A protein and the small-molecule ligand that binds it are described below.
Small molecule (SMILES): CC(=O)N[C@@H]1[C@@H](O)[C@H](O)[C@@H](CO)O[C@H]1O

Sequence of chain 1.E:
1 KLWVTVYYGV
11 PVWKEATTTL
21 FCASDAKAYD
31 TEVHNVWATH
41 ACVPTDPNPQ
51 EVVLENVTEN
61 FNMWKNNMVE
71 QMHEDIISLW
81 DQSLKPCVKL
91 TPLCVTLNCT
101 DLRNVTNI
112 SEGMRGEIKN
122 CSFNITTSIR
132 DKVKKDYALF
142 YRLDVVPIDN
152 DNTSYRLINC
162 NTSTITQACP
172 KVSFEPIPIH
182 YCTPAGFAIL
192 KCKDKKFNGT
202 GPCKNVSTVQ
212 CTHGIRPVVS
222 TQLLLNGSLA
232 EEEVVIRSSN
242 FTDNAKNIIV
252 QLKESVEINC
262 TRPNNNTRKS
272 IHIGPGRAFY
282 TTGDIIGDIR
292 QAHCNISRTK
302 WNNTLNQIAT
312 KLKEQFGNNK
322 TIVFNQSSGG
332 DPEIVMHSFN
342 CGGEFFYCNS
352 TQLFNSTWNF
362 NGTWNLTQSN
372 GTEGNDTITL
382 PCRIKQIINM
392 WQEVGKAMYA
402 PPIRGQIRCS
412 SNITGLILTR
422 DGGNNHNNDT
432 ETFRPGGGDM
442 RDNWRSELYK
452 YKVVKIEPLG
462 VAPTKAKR

Binding-site contacts:
Ligand atom C8 contacts residue ASP152 of chain 1.E at 3.6 Å.
Ligand atom C7 contacts residue ASN153 of chain 1.E at 3.3 Å.
Ligand atom C1 contacts residue ASN153 of chain 1.E at 1.4 Å.
Ligand atom C3 contacts residue ASN153 of chain 1.E at 3.8 Å.
Ligand atom C5 contacts residue ASN153 of chain 1.E at 3.7 Å.
Ligand atom O5 contacts residue ASN153 of chain 1.E at 2.4 Å (h-bond).
Ligand atom C1 contacts residue ASP152 of chain 1.E at 4.5 Å.
Ligand atom O7 contacts residue ASN153 of chain 1.E at 3.0 Å (h-bond).
Ligand atom C7 contacts residue ASP152 of chain 1.E at 3.3 Å.
Ligand atom C4 contacts residue ASN153 of chain 1.E at 4.2 Å.
Ligand atom N2 contacts residue ASN153 of chain 1.E at 2.9 Å (h-bond).
Ligand atom N2 contacts residue ASP152 of chain 1.E at 3.5 Å (salt-bridge).
Ligand atom C2 contacts residue ASN153 of chain 1.E at 2.5 Å.
Ligand atom O7 contacts residue ASP152 of chain 1.E at 3.1 Å (salt-bridge).